Sequence of chain 1.A:
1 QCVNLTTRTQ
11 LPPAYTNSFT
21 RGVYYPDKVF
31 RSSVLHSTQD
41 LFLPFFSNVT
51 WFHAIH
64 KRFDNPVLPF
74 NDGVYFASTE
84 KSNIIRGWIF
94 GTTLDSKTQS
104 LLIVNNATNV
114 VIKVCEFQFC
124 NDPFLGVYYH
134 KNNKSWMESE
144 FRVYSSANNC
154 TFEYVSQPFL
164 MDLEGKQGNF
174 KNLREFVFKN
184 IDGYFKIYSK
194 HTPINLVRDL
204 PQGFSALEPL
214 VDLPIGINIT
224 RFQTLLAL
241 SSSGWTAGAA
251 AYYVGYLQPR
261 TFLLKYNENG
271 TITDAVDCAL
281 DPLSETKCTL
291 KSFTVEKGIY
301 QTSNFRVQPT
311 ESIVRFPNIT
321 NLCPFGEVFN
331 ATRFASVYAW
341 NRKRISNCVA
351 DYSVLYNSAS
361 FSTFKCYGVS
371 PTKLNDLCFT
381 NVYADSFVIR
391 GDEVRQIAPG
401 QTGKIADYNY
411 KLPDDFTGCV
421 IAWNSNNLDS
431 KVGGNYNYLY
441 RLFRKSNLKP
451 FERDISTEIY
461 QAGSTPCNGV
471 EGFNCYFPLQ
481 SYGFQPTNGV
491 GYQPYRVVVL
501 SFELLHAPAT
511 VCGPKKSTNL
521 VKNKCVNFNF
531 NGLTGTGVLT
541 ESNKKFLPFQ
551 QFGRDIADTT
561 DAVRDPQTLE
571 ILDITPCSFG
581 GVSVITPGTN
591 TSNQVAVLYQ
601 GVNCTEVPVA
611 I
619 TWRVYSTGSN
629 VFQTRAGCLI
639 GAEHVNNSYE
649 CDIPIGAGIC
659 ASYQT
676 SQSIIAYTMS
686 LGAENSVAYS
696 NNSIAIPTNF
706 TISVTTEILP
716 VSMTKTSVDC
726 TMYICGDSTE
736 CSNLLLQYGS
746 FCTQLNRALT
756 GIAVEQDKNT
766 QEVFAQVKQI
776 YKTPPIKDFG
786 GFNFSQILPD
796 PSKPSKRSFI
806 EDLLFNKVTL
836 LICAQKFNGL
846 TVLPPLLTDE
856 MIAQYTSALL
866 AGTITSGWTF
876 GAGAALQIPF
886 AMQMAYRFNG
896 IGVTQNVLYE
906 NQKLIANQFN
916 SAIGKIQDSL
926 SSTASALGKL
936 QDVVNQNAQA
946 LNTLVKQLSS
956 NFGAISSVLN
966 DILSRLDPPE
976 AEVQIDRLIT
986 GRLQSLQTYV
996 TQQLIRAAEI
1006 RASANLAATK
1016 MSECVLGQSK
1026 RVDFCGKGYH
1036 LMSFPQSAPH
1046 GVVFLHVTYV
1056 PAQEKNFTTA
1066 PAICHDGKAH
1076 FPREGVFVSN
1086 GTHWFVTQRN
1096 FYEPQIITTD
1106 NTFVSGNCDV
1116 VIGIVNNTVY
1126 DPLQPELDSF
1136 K

Sequence of chain 1.C:
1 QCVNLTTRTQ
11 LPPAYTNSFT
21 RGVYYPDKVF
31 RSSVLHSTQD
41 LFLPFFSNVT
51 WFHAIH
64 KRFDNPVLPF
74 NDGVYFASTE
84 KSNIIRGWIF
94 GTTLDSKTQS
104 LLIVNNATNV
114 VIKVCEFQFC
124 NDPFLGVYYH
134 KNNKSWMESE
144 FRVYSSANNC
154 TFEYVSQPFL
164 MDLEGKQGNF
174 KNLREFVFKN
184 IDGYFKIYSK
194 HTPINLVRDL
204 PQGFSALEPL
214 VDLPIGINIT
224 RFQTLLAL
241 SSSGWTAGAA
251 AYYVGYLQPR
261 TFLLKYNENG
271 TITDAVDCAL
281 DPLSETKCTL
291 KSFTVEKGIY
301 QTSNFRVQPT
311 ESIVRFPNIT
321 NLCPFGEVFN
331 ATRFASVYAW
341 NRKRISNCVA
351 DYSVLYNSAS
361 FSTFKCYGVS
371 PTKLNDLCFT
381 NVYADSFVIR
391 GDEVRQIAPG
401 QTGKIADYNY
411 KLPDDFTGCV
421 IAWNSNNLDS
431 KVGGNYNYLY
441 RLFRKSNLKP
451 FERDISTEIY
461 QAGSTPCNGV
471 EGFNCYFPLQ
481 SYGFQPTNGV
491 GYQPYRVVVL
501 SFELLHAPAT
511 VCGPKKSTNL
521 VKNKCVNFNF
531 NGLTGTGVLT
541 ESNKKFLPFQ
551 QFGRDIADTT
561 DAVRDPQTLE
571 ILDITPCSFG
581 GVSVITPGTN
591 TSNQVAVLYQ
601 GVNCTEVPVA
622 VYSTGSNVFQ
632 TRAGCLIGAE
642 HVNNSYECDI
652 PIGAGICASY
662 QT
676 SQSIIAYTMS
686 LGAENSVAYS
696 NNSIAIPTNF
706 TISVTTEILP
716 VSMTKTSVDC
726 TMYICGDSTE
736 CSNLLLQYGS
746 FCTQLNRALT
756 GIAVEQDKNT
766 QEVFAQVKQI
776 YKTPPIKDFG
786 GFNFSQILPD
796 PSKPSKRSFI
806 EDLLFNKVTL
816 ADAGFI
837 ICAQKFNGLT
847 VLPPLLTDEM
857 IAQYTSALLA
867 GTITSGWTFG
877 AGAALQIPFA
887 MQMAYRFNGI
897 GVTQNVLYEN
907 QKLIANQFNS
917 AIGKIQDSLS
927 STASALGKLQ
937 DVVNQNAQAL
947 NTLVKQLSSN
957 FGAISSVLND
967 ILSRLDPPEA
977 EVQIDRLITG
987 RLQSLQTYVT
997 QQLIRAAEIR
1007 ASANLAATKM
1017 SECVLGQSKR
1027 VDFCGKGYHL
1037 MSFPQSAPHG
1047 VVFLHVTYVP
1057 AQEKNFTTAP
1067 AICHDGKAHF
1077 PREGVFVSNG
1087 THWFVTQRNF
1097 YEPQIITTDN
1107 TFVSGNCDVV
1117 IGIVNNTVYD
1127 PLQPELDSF

A small-molecule ligand and the protein it binds are described below.
Small molecule (SMILES): CC(=O)N[C@@H]1[C@@H](O)[C@H](O)[C@@H](CO)O[C@H]1O

Binding-site contacts:
Ligand atom C1 contacts residue ASN267 of chain 1.A at 4.1 Å.
Ligand atom C4 contacts residue ASN269 of chain 1.A at 4.2 Å.
Ligand atom C3 contacts residue ASN269 of chain 1.A at 3.8 Å.
Ligand atom N2 contacts residue ASN269 of chain 1.A at 3.0 Å (h-bond).
Ligand atom O6 contacts residue ASN269 of chain 1.A at 4.3 Å.
Ligand atom O6 contacts residue ASN267 of chain 1.A at 3.5 Å (h-bond).
Ligand atom C8 contacts residue LYS545 of chain 1.C at 3.5 Å.
Ligand atom O7 contacts residue LYS545 of chain 1.C at 4.4 Å.
Ligand atom O5 contacts residue ASN269 of chain 1.A at 2.3 Å (h-bond).
Ligand atom N2 contacts residue LYS545 of chain 1.C at 4.0 Å.
Ligand atom C1 contacts residue ASN269 of chain 1.A at 1.4 Å.
Ligand atom C5 contacts residue ASN269 of chain 1.A at 3.6 Å.
Ligand atom C7 contacts residue ASN269 of chain 1.A at 4.3 Å.
Ligand atom C6 contacts residue ASN267 of chain 1.A at 3.3 Å.
Ligand atom O5 contacts residue ASN267 of chain 1.A at 3.1 Å (h-bond).
Ligand atom C2 contacts residue ASN269 of chain 1.A at 2.5 Å.
Ligand atom C5 contacts residue ASN267 of chain 1.A at 3.8 Å.
Ligand atom C7 contacts residue LYS545 of chain 1.C at 3.8 Å.
Ligand atom O6 contacts residue GLU268 of chain 1.A at 3.3 Å (salt-bridge).